Sequence of chain 12.B:
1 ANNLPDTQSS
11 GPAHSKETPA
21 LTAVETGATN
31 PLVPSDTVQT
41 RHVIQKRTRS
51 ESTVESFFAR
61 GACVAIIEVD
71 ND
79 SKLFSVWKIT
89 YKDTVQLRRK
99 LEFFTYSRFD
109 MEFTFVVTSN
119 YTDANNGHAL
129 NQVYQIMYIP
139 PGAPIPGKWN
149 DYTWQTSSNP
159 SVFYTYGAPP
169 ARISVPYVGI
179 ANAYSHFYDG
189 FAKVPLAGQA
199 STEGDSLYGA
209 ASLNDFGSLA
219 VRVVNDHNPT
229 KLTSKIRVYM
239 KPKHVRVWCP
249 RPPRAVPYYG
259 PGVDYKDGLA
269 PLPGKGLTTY

Sequence of chain 11.E:
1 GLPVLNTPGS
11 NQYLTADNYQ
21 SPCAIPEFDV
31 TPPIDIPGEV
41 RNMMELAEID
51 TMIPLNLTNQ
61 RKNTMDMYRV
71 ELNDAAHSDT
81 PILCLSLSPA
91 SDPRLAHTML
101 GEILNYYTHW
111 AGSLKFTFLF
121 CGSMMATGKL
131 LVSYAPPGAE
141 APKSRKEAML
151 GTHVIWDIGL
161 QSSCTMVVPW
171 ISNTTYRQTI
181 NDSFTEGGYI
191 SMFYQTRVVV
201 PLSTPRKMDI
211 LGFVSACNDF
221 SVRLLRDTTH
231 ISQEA

A small-molecule ligand and the protein it binds are described below.
Small molecule (SMILES): COc1ccc(OCc2ccc(COc3c(Cl)cccc3Cl)cc2)c(Cl)c1

Binding-site contacts:
Ligand atom C16 contacts residue TYR136 of chain 12.B at 3.8 Å (hydrophobic).
Ligand atom C2 contacts residue PHE214 of chain 12.B at 3.6 Å (hydrophobic).
Ligand atom C5 contacts residue TYR89 of chain 12.B at 3.5 Å (hydrophobic).
Ligand atom C3 contacts residue MET109 of chain 12.B at 3.7 Å (hydrophobic).
Ligand atom O1 contacts residue PHE214 of chain 12.B at 3.8 Å.
Ligand atom C7 contacts residue PHE214 of chain 12.B at 3.5 Å (hydrophobic).
Ligand atom C20 contacts residue ILE171 of chain 12.B at 3.8 Å (hydrophobic).
Ligand atom C7 contacts residue MET109 of chain 12.B at 3.3 Å (hydrophobic).
Ligand atom C17 contacts residue TYR136 of chain 12.B at 3.7 Å (hydrophobic).
Ligand atom C11 contacts residue ILE87 of chain 12.B at 3.8 Å (hydrophobic).
Ligand atom C6 contacts residue TYR89 of chain 12.B at 3.7 Å (hydrophobic).
Ligand atom CL2 contacts residue ALA24 of chain 11.E at 3.5 Å.
Ligand atom C21 contacts residue HIS184 of chain 12.B at 3.6 Å.
Ligand atom C21 contacts residue TYR182 of chain 12.B at 3.8 Å (hydrophobic).
Ligand atom C13 contacts residue PHE111 of chain 12.B at 3.7 Å (hydrophobic).
Ligand atom C10 contacts residue TYR136 of chain 12.B at 3.5 Å (hydrophobic).
Ligand atom O1 contacts residue ILE87 of chain 12.B at 3.7 Å.
Ligand atom C21 contacts residue SER105 of chain 12.B at 3.8 Å.
Ligand atom C12 contacts residue PHE111 of chain 12.B at 3.8 Å (hydrophobic).
Ligand atom C17 contacts residue ALA24 of chain 11.E at 3.7 Å (hydrophobic).
Ligand atom C20 contacts residue LEU217 of chain 12.B at 3.8 Å (hydrophobic).
Ligand atom O3 contacts residue PHE107 of chain 12.B at 3.6 Å.
Ligand atom C19 contacts residue LEU217 of chain 12.B at 3.8 Å (hydrophobic).
Ligand atom CL3 contacts residue LEU217 of chain 12.B at 3.8 Å.
Ligand atom O3 contacts residue TYR89 of chain 12.B at 3.6 Å.
Ligand atom CL3 contacts residue PHE111 of chain 12.B at 3.8 Å.
Ligand atom C13 contacts residue ILE87 of chain 12.B at 3.7 Å (hydrophobic).
Ligand atom C12 contacts residue ILE87 of chain 12.B at 3.8 Å (hydrophobic).
Ligand atom C16 contacts residue ALA24 of chain 11.E at 3.8 Å (hydrophobic).
Ligand atom C13 contacts residue MET109 of chain 12.B at 3.4 Å (hydrophobic).
Ligand atom O1 contacts residue MET109 of chain 12.B at 3.7 Å.
Ligand atom CL2 contacts residue TYR136 of chain 12.B at 3.6 Å.
Ligand atom C8 contacts residue MET109 of chain 12.B at 3.4 Å (hydrophobic).
Ligand atom C14 contacts residue TYR136 of chain 12.B at 3.5 Å (hydrophobic).
Ligand atom CL2 contacts residue ILE25 of chain 11.E at 3.4 Å.
Ligand atom C1 contacts residue TYR182 of chain 12.B at 3.8 Å (hydrophobic).
Ligand atom C4 contacts residue MET109 of chain 12.B at 3.8 Å (hydrophobic).
Ligand atom C9 contacts residue VAL176 of chain 12.B at 3.6 Å (hydrophobic).
Ligand atom C9 contacts residue PHE214 of chain 12.B at 3.7 Å (hydrophobic).
Ligand atom O2 contacts residue VAL173 of chain 12.B at 3.4 Å.